Sequence of chain 1.B:
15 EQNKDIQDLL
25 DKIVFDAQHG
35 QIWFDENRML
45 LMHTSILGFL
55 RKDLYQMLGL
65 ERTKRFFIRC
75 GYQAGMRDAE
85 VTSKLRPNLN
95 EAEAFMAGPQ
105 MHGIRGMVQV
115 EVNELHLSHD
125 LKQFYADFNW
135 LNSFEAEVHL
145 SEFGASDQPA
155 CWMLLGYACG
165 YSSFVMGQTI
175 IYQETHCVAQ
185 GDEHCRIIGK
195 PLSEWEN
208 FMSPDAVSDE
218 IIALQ

Binding-site contacts:
Ligand atom C15 contacts residue TRP134 of chain 1.B at 3.8 Å (hydrophobic).
Ligand atom C12 contacts residue TYR161 of chain 1.B at 3.5 Å (hydrophobic).
Ligand atom OAB contacts residue VAL114 of chain 1.B at 3.4 Å.
Ligand atom C10 contacts residue ALA162 of chain 1.B at 4.0 Å (hydrophobic).
Ligand atom C14 contacts residue ALA162 of chain 1.B at 3.8 Å (hydrophobic).
Ligand atom C9 contacts residue SER166 of chain 1.B at 4.1 Å.
Ligand atom C13 contacts residue TRP134 of chain 1.B at 4.2 Å (hydrophobic).
Ligand atom C15 contacts residue TYR176 of chain 1.B at 4.2 Å (hydrophobic).
Ligand atom C13 contacts residue PRO103 of chain 1.B at 4.0 Å (hydrophobic).
Ligand atom OAB contacts residue HIS106 of chain 1.B at 2.6 Å (h-bond).
Ligand atom C10 contacts residue GLY102 of chain 1.B at 4.2 Å.
Ligand atom C11 contacts residue TYR165 of chain 1.B at 3.9 Å (hydrophobic).
Ligand atom OAB contacts residue PRO103 of chain 1.B at 4.4 Å.
Ligand atom C15 contacts residue ALA162 of chain 1.B at 3.9 Å (hydrophobic).
Ligand atom C15 contacts residue PHE132 of chain 1.B at 3.2 Å (hydrophobic).
Ligand atom C12 contacts residue HIS106 of chain 1.B at 3.2 Å.
Ligand atom C14 contacts residue PHE132 of chain 1.B at 4.2 Å (hydrophobic).
Ligand atom C10 contacts residue SER166 of chain 1.B at 4.2 Å.
Ligand atom C9 contacts residue TYR176 of chain 1.B at 3.9 Å (hydrophobic).
Ligand atom C14 contacts residue PRO103 of chain 1.B at 4.2 Å (hydrophobic).
Ligand atom C11 contacts residue TYR161 of chain 1.B at 3.5 Å (hydrophobic).
Ligand atom C11 contacts residue ALA162 of chain 1.B at 4.4 Å (hydrophobic).
Ligand atom C11 contacts residue PRO103 of chain 1.B at 3.4 Å (hydrophobic).
Ligand atom C13 contacts residue ALA162 of chain 1.B at 4.4 Å (hydrophobic).
Ligand atom C13 contacts residue VAL114 of chain 1.B at 4.1 Å (hydrophobic).
Ligand atom C11 contacts residue GLY102 of chain 1.B at 3.3 Å.
Ligand atom C13 contacts residue HIS106 of chain 1.B at 3.3 Å.
Ligand atom C15 contacts residue ILE191 of chain 1.B at 3.2 Å (hydrophobic).
Ligand atom C10 contacts residue TYR165 of chain 1.B at 3.5 Å (hydrophobic).
Ligand atom C10 contacts residue PHE99 of chain 1.B at 4.3 Å (hydrophobic).
Ligand atom C10 contacts residue PRO103 of chain 1.B at 3.7 Å (hydrophobic).
Ligand atom C12 contacts residue PRO103 of chain 1.B at 3.5 Å (hydrophobic).
Ligand atom C9 contacts residue PHE132 of chain 1.B at 4.2 Å (hydrophobic).
Ligand atom C9 contacts residue ALA162 of chain 1.B at 3.9 Å (hydrophobic).
Ligand atom C9 contacts residue PHE99 of chain 1.B at 4.4 Å (hydrophobic).
Ligand atom C12 contacts residue GLY102 of chain 1.B at 3.5 Å.
Ligand atom C9 contacts residue PRO103 of chain 1.B at 4.1 Å (hydrophobic).
Ligand atom OAB contacts residue TRP134 of chain 1.B at 3.1 Å (h-bond).
Ligand atom OAB contacts residue VAL112 of chain 1.B at 4.3 Å.

This small molecule binds to this protein.
Small molecule (SMILES): Cc1ccccc1O